This small molecule binds to this protein.
Small molecule (SMILES): CC(C)Cn1c(=O)n(C)c(=O)c2nc[nH]c21

Sequence of chain 1.A:
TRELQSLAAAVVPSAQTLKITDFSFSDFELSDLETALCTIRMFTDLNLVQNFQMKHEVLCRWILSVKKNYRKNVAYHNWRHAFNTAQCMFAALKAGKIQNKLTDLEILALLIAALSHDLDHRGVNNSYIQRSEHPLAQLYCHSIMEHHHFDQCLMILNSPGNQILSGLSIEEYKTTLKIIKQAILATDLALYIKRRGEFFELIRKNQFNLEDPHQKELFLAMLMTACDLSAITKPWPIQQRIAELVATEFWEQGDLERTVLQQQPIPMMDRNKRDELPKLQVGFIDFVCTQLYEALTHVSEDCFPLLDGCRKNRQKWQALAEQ

Binding-site contacts:
Ligand atom C8 contacts residue TYR179 of chain 1.A at 3.9 Å (hydrophobic).
Ligand atom N9 contacts residue TYR179 of chain 1.A at 4.0 Å.
Ligand atom C2 contacts residue TYR179 of chain 1.A at 3.7 Å (hydrophobic).
Ligand atom N1 contacts residue TYR179 of chain 1.A at 3.5 Å.
Ligand atom C5 contacts residue LEU171 of chain 1.A at 4.1 Å (hydrophobic).
Ligand atom C8 contacts residue SER175 of chain 1.A at 4.5 Å.
Ligand atom C13 contacts residue TYR179 of chain 1.A at 4.5 Å (hydrophobic).
Ligand atom O2 contacts residue ASN164 of chain 1.A at 3.9 Å.
Ligand atom C6 contacts residue TYR179 of chain 1.A at 3.4 Å (hydrophobic).
Ligand atom C6 contacts residue SER172 of chain 1.A at 3.8 Å.
Ligand atom N3 contacts residue TYR179 of chain 1.A at 3.9 Å.
Ligand atom C4 contacts residue TYR179 of chain 1.A at 3.9 Å (hydrophobic).
Ligand atom O2 contacts residue TYR179 of chain 1.A at 3.6 Å.
Ligand atom O6 contacts residue GLN169 of chain 1.A at 4.4 Å.
Ligand atom C5 contacts residue TYR179 of chain 1.A at 3.5 Å (hydrophobic).
Ligand atom O6 contacts residue TYR179 of chain 1.A at 3.7 Å.
Ligand atom C6 contacts residue LEU171 of chain 1.A at 3.9 Å (hydrophobic).
Ligand atom C8 contacts residue SER172 of chain 1.A at 4.5 Å.
Ligand atom O6 contacts residue SER172 of chain 1.A at 2.8 Å (h-bond).
Ligand atom N7 contacts residue LEU174 of chain 1.A at 3.4 Å (h-bond).
Ligand atom C8 contacts residue ILE176 of chain 1.A at 4.1 Å (hydrophobic).
Ligand atom C8 contacts residue LEU174 of chain 1.A at 3.2 Å (hydrophobic).
Ligand atom C10 contacts residue LEU163 of chain 1.A at 3.4 Å (hydrophobic).
Ligand atom C11 contacts residue TYR179 of chain 1.A at 4.2 Å (hydrophobic).
Ligand atom C5 contacts residue SER172 of chain 1.A at 4.2 Å.
Ligand atom C10 contacts residue GLN169 of chain 1.A at 3.1 Å.
Ligand atom C13 contacts residue ILE176 of chain 1.A at 3.9 Å (hydrophobic).
Ligand atom N9 contacts residue ILE176 of chain 1.A at 4.3 Å.
Ligand atom C10 contacts residue TYR179 of chain 1.A at 3.9 Å (hydrophobic).
Ligand atom N7 contacts residue TYR179 of chain 1.A at 3.8 Å.
Ligand atom N7 contacts residue SER172 of chain 1.A at 3.8 Å.
Ligand atom O6 contacts residue LEU171 of chain 1.A at 2.7 Å.
Ligand atom N1 contacts residue GLN169 of chain 1.A at 4.0 Å.
Ligand atom N7 contacts residue LEU171 of chain 1.A at 3.6 Å.
Ligand atom C10 contacts residue ASN164 of chain 1.A at 4.0 Å.